A small-molecule ligand and the protein it binds are described below.
Small molecule (SMILES): Cc1cn([C@H]2C[C@H](O[P](=O)(O)OC[C@H]3O[C@@H](n4cnc5c(=O)nc(N)[nH]c54)C[C@@H]3O[P](=O)(O)OC[C@H]3O[C@@H](n4cnc5c(N)ncnc54)C[C@@H]3O[P](=O)(O)OC[C@H]3O[C@@H](n4ccc(N)nc4=O)C[C@@H]3O[P](=O)(O)OC[C@H]3O[C@@H](n4cc(C)c(=O)[nH]c4=O)C[C@@H]3O)[C@@H](CO[P](=O)(O)O[C@H]3C[C@H](n4ccc(N)nc4=O)O[C@@H]3CO[P](=O)(O)O[C@H]3C[C@H](n4cnc5c(=O)nc(N)[nH]c54)O[C@@H]3CO[P](=O)(O)O[C@H]3C[C@H](n4ccc(N)nc4=O)O[C@@H]3COP(=O)=O)O2)c(=O)[nH]c1=O

Binding-site contacts:
Ligand atom C4' contacts residue ASP211 of chain 1.F at 3.9 Å.
Ligand atom C5' contacts residue ASN212 of chain 1.F at 4.0 Å.
Ligand atom O3' contacts residue ASN212 of chain 1.F at 3.7 Å.
Ligand atom OP1 contacts residue ASN212 of chain 1.F at 3.6 Å.
Ligand atom OP2 contacts residue TYR238 of chain 1.F at 3.0 Å.
Ligand atom O2 contacts residue SER214 of chain 1.F at 4.5 Å.
Ligand atom C4' contacts residue PRO237 of chain 1.F at 4.1 Å (hydrophobic).
Ligand atom O3' contacts residue GLY213 of chain 1.F at 4.2 Å.
Ligand atom P contacts residue PRO237 of chain 1.F at 3.1 Å.
Ligand atom C3' contacts residue ASN212 of chain 1.F at 4.3 Å.
Ligand atom O3' contacts residue PRO237 of chain 1.F at 3.7 Å.
Ligand atom O4' contacts residue ASN212 of chain 1.F at 4.1 Å.
Ligand atom C5' contacts residue ASP211 of chain 1.F at 3.5 Å.
Ligand atom C1' contacts residue ASN212 of chain 1.F at 4.4 Å.
Ligand atom OP1 contacts residue ILE236 of chain 1.F at 3.9 Å.
Ligand atom OP1 contacts residue PRO237 of chain 1.F at 2.7 Å (h-bond).
Ligand atom C5 contacts residue TYR238 of chain 1.F at 4.5 Å (hydrophobic).
Ligand atom O3' contacts residue MG1 of chain 1.N at 3.4 Å.
Ligand atom O5' contacts residue PRO237 of chain 1.F at 4.2 Å.
Ligand atom C6 contacts residue TYR238 of chain 1.F at 4.2 Å (hydrophobic).
Ligand atom C5' contacts residue GLY213 of chain 1.F at 3.3 Å.
Ligand atom O5' contacts residue ASP211 of chain 1.F at 4.2 Å.
Ligand atom OP2 contacts residue TYR238 of chain 1.F at 4.4 Å.
Ligand atom O3' contacts residue ASP159 of chain 1.F at 4.4 Å.
Ligand atom C4' contacts residue ASN212 of chain 1.F at 3.7 Å.
Ligand atom C3' contacts residue MG1 of chain 1.N at 4.1 Å.
Ligand atom OP2 contacts residue PRO237 of chain 1.F at 2.6 Å (h-bond).
Ligand atom OP1 contacts residue PRO237 of chain 1.F at 3.8 Å.
Ligand atom C4' contacts residue GLY213 of chain 1.F at 3.5 Å.
Ligand atom C7 contacts residue TYR238 of chain 1.F at 3.0 Å (hydrophobic).
Ligand atom C3' contacts residue ASP211 of chain 1.F at 3.8 Å.
Ligand atom P contacts residue TYR238 of chain 1.F at 4.5 Å.
Ligand atom O3' contacts residue ASP211 of chain 1.F at 3.6 Å.
Ligand atom C3' contacts residue TYR238 of chain 1.F at 4.3 Å (hydrophobic).
Ligand atom O4' contacts residue GLY213 of chain 1.F at 4.0 Å.
Ligand atom C3' contacts residue PRO237 of chain 1.F at 3.5 Å (hydrophobic).
Ligand atom OP1 contacts residue ASP211 of chain 1.F at 3.5 Å.
Ligand atom C2' contacts residue TYR238 of chain 1.F at 3.9 Å (hydrophobic).
Ligand atom C5' contacts residue PRO237 of chain 1.F at 3.8 Å (hydrophobic).
Ligand atom O5' contacts residue PRO237 of chain 1.F at 3.9 Å.

Sequence of chain 1.F:
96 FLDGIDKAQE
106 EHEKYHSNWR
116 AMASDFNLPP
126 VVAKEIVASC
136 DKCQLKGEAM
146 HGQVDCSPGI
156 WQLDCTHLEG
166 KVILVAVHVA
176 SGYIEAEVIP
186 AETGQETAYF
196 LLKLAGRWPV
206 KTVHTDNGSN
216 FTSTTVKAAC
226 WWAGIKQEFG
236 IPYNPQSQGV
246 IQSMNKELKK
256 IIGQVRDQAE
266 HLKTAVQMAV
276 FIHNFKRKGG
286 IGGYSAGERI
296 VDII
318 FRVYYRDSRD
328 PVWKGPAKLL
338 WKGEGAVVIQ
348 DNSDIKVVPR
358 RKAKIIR